The protein below binds the small molecule below.
Small molecule (SMILES): Nc1ncnc2c1ncn2[C@@H]1O[C@H](CO[P](=O)(O)O[P](=O)(O)CP(=O)(O)O)[C@@H](O)[C@H]1O

Sequence of chain 1.F:
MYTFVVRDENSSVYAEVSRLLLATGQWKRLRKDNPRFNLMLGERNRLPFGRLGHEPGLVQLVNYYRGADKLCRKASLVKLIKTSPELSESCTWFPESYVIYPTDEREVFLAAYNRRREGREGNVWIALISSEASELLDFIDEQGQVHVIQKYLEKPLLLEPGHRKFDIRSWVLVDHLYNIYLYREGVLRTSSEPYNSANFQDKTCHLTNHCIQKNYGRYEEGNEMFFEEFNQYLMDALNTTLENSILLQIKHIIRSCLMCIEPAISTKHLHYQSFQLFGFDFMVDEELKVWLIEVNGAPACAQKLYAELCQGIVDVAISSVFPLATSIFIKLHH

Binding-site contacts:
Ligand atom O1G contacts residue GLU331 of chain 1.F at 2.8 Å (salt-bridge).
Ligand atom N1 contacts residue LEU186 of chain 1.F at 3.3 Å (h-bond).
Ligand atom N3 contacts residue LYS198 of chain 1.F at 3.7 Å.
Ligand atom O2B contacts residue LYS74 of chain 1.F at 3.1 Å (salt-bridge).
Ligand atom C8 contacts residue ILE330 of chain 1.F at 3.5 Å (hydrophobic).
Ligand atom O3' contacts residue ASN242 of chain 1.F at 3.8 Å.
Ligand atom O3' contacts residue THR241 of chain 1.F at 2.5 Å (h-bond).
Ligand atom O2G contacts residue ARG202 of chain 1.F at 3.5 Å (salt-bridge).
Ligand atom N6 contacts residue ILE148 of chain 1.F at 3.9 Å.
Ligand atom N3 contacts residue TYR185 of chain 1.F at 3.8 Å.
Ligand atom C6 contacts residue GLN183 of chain 1.F at 3.8 Å.
Ligand atom O3G contacts residue ASN333 of chain 1.F at 3.5 Å (h-bond).
Ligand atom PG contacts residue ASN333 of chain 1.F at 3.8 Å.
Ligand atom O3G contacts residue ARG222 of chain 1.F at 3.8 Å.
Ligand atom N6 contacts residue GLN183 of chain 1.F at 2.9 Å (h-bond).
Ligand atom O4' contacts residue LEU240 of chain 1.F at 3.8 Å.
Ligand atom N7 contacts residue GLN183 of chain 1.F at 3.4 Å (h-bond).
Ligand atom C5 contacts residue GLN183 of chain 1.F at 3.8 Å.
Ligand atom C2 contacts residue TYR185 of chain 1.F at 3.7 Å (hydrophobic).
Ligand atom O2' contacts residue THR241 of chain 1.F at 3.5 Å (h-bond).
Ligand atom N6 contacts residue LYS184 of chain 1.F at 3.1 Å (salt-bridge).
Ligand atom O2A contacts residue ILE330 of chain 1.F at 3.9 Å.
Ligand atom O3G contacts residue ARG202 of chain 1.F at 3.8 Å.
Ligand atom O3G contacts residue GLU331 of chain 1.F at 3.1 Å (salt-bridge).
Ligand atom O2' contacts residue HIS239 of chain 1.F at 3.7 Å.
Ligand atom PG contacts residue GLU331 of chain 1.F at 3.5 Å.
Ligand atom C5 contacts residue ILE330 of chain 1.F at 3.9 Å (hydrophobic).
Ligand atom O3' contacts residue ASP200 of chain 1.F at 3.5 Å (salt-bridge).
Ligand atom O1G contacts residue ASN333 of chain 1.F at 2.6 Å (h-bond).
Ligand atom O1B contacts residue LYS74 of chain 1.F at 3.9 Å.
Ligand atom PB contacts residue LYS74 of chain 1.F at 3.9 Å.
Ligand atom O2A contacts residue LYS74 of chain 1.F at 3.0 Å.
Ligand atom C2 contacts residue LEU186 of chain 1.F at 3.8 Å (hydrophobic).
Ligand atom O2G contacts residue ARG222 of chain 1.F at 3.6 Å.
Ligand atom C3' contacts residue THR241 of chain 1.F at 3.9 Å.
Ligand atom C5' contacts residue ASN242 of chain 1.F at 3.5 Å.
Ligand atom N7 contacts residue ILE330 of chain 1.F at 3.5 Å.
Ligand atom C4' contacts residue ASN242 of chain 1.F at 3.6 Å.
Ligand atom O3G contacts residue ASP318 of chain 1.F at 2.9 Å (salt-bridge).
Ligand atom O2B contacts residue GLU331 of chain 1.F at 2.8 Å (salt-bridge).